Binding-site contacts:
Ligand atom C7 contacts residue VAL319 of chain 1.B at 4.0 Å (hydrophobic).
Ligand atom C1 contacts residue MET314 of chain 1.B at 3.7 Å (hydrophobic).
Ligand atom C10 contacts residue PHE326 of chain 1.B at 3.5 Å (hydrophobic).
Ligand atom C8 contacts residue PHE326 of chain 1.B at 4.0 Å (hydrophobic).
Ligand atom C1 contacts residue ASN315 of chain 1.B at 3.7 Å.
Ligand atom C8 contacts residue VAL319 of chain 1.B at 3.5 Å (hydrophobic).
Ligand atom O1 contacts residue HIS341 of chain 1.B at 3.9 Å.
Ligand atom C7 contacts residue THR325 of chain 1.B at 4.2 Å.
Ligand atom C11 contacts residue PHE326 of chain 1.B at 4.2 Å (hydrophobic).
Ligand atom C6 contacts residue PHE326 of chain 1.B at 4.1 Å (hydrophobic).
Ligand atom C7 contacts residue VAL288 of chain 1.B at 3.8 Å (hydrophobic).
Ligand atom O contacts residue HIS341 of chain 1.B at 3.2 Å.
Ligand atom N contacts residue ASN315 of chain 1.B at 3.1 Å (h-bond).
Ligand atom C9 contacts residue LEU322 of chain 1.B at 3.8 Å (hydrophobic).
Ligand atom O contacts residue ASN315 of chain 1.B at 3.0 Å (h-bond).
Ligand atom C9 contacts residue VAL319 of chain 1.B at 3.3 Å (hydrophobic).
Ligand atom C1 contacts residue LEU337 of chain 1.B at 4.0 Å (hydrophobic).
Ligand atom C9 contacts residue TYR320 of chain 1.B at 4.1 Å (hydrophobic).
Ligand atom C6 contacts residue MET314 of chain 1.B at 3.9 Å (hydrophobic).
Ligand atom C4 contacts residue PHE326 of chain 1.B at 3.6 Å (hydrophobic).
Ligand atom O contacts residue LEU337 of chain 1.B at 3.9 Å.
Ligand atom C2 contacts residue TYR320 of chain 1.B at 3.5 Å (hydrophobic).
Ligand atom O2 contacts residue PHE326 of chain 1.B at 3.7 Å.
Ligand atom C9 contacts residue PHE326 of chain 1.B at 3.7 Å (hydrophobic).
Ligand atom C contacts residue ASN315 of chain 1.B at 4.1 Å.
Ligand atom O2 contacts residue TYR320 of chain 1.B at 3.9 Å.
Ligand atom C2 contacts residue MET314 of chain 1.B at 3.1 Å (hydrophobic).
Ligand atom C1 contacts residue TYR320 of chain 1.B at 3.9 Å (hydrophobic).
Ligand atom O1 contacts residue GLU338 of chain 1.B at 3.5 Å.
Ligand atom C5 contacts residue PHE326 of chain 1.B at 3.5 Å (hydrophobic).
Ligand atom C6 contacts residue VAL288 of chain 1.B at 3.8 Å (hydrophobic).
Ligand atom C contacts residue LEU337 of chain 1.B at 4.0 Å (hydrophobic).
Ligand atom C3 contacts residue PHE326 of chain 1.B at 4.1 Å (hydrophobic).
Ligand atom C8 contacts residue THR325 of chain 1.B at 4.2 Å.
Ligand atom C5 contacts residue LEU337 of chain 1.B at 3.9 Å (hydrophobic).
Ligand atom S contacts residue ASN315 of chain 1.B at 4.0 Å.
Ligand atom S contacts residue HIS341 of chain 1.B at 3.8 Å.
Ligand atom C8 contacts residue LEU322 of chain 1.B at 3.7 Å (hydrophobic).
Ligand atom N contacts residue HIS341 of chain 1.B at 3.6 Å.
Ligand atom C3 contacts residue TYR320 of chain 1.B at 4.0 Å (hydrophobic).

Sequence of chain 1.B:
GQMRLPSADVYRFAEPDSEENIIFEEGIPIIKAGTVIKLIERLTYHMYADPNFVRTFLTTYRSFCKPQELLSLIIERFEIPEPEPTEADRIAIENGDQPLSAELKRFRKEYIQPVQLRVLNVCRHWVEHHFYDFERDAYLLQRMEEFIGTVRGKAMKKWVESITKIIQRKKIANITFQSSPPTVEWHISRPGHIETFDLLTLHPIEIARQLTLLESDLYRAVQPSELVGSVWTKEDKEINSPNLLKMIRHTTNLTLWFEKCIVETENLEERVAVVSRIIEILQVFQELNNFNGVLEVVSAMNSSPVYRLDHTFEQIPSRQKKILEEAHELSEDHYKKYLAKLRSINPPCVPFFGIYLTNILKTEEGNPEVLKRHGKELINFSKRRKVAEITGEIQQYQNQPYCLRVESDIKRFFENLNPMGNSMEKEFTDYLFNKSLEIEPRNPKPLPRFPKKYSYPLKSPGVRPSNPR

This protein binds this small molecule.
Small molecule (SMILES): NS(=O)(=O)c1ccc(Oc2ccccc2)cc1